Binding-site contacts:
Ligand atom C3 contacts residue ASN1071 of chain 1.C at 3.8 Å.
Ligand atom C8 contacts residue LYS1070 of chain 1.C at 3.9 Å.
Ligand atom C6 contacts residue ALA703 of chain 1.C at 4.0 Å (hydrophobic).
Ligand atom C7 contacts residue ASN1071 of chain 1.C at 3.3 Å.
Ligand atom C5 contacts residue ASN1071 of chain 1.C at 3.7 Å.
Ligand atom C5 contacts residue GLN892 of chain 1.B at 4.3 Å.
Ligand atom C7 contacts residue GLU1069 of chain 1.C at 4.5 Å.
Ligand atom O6 contacts residue GLN892 of chain 1.B at 4.1 Å.
Ligand atom O6 contacts residue ALA703 of chain 1.C at 3.4 Å.
Ligand atom N2 contacts residue ASN1071 of chain 1.C at 2.9 Å (h-bond).
Ligand atom C8 contacts residue GLU1069 of chain 1.C at 3.0 Å.
Ligand atom C4 contacts residue ASN1071 of chain 1.C at 4.3 Å.
Ligand atom C1 contacts residue GLN892 of chain 1.B at 3.8 Å.
Ligand atom C1 contacts residue ASN1071 of chain 1.C at 1.5 Å.
Ligand atom O5 contacts residue GLN892 of chain 1.B at 3.8 Å.
Ligand atom C5 contacts residue ALA703 of chain 1.C at 4.0 Å (hydrophobic).
Ligand atom O5 contacts residue ASN1071 of chain 1.C at 2.4 Å (h-bond).
Ligand atom C8 contacts residue ASN1071 of chain 1.C at 4.2 Å.
Ligand atom C2 contacts residue ASN1071 of chain 1.C at 2.5 Å.
Ligand atom O7 contacts residue ASN1071 of chain 1.C at 3.2 Å (h-bond).

Sequence of chain 1.B:
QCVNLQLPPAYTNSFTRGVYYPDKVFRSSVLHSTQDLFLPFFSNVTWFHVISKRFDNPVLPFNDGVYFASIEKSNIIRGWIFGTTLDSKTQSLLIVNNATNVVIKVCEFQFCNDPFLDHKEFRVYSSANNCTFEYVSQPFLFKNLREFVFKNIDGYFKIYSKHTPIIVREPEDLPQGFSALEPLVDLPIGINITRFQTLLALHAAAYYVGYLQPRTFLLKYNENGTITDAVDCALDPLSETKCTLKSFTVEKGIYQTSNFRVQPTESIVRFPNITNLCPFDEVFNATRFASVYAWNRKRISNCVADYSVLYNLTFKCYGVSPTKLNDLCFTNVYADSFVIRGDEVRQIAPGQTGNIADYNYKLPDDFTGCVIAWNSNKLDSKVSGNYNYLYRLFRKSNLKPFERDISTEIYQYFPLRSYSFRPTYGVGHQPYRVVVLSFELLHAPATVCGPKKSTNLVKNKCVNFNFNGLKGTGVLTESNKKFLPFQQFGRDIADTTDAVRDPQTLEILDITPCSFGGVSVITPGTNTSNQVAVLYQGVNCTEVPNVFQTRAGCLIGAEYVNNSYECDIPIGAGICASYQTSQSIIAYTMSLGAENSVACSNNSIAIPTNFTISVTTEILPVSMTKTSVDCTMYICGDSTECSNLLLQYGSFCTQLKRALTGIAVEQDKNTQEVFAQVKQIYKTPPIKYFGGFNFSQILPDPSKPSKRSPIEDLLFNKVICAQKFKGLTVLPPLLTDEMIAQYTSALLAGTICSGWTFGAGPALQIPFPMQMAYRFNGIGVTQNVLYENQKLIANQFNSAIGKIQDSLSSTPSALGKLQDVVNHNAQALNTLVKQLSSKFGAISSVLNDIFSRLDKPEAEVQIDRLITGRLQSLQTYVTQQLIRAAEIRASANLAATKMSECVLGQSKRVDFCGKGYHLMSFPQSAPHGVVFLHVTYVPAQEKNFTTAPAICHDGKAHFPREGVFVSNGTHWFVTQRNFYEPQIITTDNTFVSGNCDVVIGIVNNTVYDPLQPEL

Sequence of chain 1.C:
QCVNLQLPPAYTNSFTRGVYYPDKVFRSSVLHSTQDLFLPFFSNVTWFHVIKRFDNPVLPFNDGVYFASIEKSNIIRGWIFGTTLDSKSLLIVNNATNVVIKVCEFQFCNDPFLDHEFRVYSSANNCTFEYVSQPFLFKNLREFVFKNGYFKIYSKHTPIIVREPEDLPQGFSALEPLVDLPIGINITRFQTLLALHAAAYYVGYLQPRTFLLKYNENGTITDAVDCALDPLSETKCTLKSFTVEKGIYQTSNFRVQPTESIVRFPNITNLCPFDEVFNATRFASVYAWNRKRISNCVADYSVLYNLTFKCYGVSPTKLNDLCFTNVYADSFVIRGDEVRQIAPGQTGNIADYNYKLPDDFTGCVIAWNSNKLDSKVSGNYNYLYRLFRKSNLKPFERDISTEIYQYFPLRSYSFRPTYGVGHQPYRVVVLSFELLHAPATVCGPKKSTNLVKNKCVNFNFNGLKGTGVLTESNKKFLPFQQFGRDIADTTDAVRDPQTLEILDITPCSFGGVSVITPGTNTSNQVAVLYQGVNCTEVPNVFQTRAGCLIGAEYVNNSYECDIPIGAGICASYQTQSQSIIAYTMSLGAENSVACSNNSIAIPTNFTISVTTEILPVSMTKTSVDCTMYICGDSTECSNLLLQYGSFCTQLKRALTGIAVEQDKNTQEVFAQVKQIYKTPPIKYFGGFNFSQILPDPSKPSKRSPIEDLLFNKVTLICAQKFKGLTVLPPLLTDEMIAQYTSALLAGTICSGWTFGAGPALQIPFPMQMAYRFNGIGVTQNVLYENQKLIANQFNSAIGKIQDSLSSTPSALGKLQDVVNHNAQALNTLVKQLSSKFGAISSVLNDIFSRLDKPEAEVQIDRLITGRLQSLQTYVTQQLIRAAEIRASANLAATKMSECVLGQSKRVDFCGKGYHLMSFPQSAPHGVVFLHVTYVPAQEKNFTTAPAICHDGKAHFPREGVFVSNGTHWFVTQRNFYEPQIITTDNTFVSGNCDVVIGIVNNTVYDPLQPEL

The protein below binds the small molecule below.
Small molecule (SMILES): CC(=O)N[C@@H]1[C@@H](O)[C@H](O)[C@@H](CO)O[C@H]1O